A protein and the small-molecule ligand that binds it are described below.
Small molecule (SMILES): Nc1ncnc2c1ncn2[C@@H]1O[C@H](COP(=O)(O)OP(=O)(O)OP(O)(O)=S)[C@@H](O)[C@H]1O

Binding-site contacts:
Ligand atom O2B contacts residue GLY250 of chain 1.D at 2.5 Å (h-bond).
Ligand atom O1A contacts residue LEU253 of chain 1.D at 3.5 Å (h-bond).
Ligand atom O3B contacts residue LYS251 of chain 1.D at 3.7 Å.
Ligand atom O1B contacts residue MG1 of chain 1.U at 2.9 Å.
Ligand atom PG contacts residue GLY248 of chain 1.D at 3.6 Å.
Ligand atom N6 contacts residue ILE206 of chain 1.D at 3.4 Å.
Ligand atom N7 contacts residue GLY250 of chain 1.D at 3.4 Å (h-bond).
Ligand atom O2B contacts residue LYS251 of chain 1.D at 3.0 Å (salt-bridge).
Ligand atom C8 contacts residue GLY250 of chain 1.D at 3.7 Å.
Ligand atom O2B contacts residue GLY248 of chain 1.D at 3.2 Å.
Ligand atom S1G contacts residue ASN348 of chain 1.D at 3.1 Å (h-bond).
Ligand atom N6 contacts residue GLY207 of chain 1.D at 2.8 Å (h-bond).
Ligand atom O1B contacts residue LYS251 of chain 1.D at 3.7 Å.
Ligand atom N7 contacts residue THR249 of chain 1.D at 3.5 Å.
Ligand atom O3B contacts residue PRO247 of chain 1.D at 3.5 Å.
Ligand atom C8 contacts residue GLY248 of chain 1.D at 3.6 Å.
Ligand atom O2G contacts residue PRO247 of chain 1.D at 3.5 Å.
Ligand atom O2A contacts residue LYS251 of chain 1.D at 3.5 Å (salt-bridge).
Ligand atom O2B contacts residue THR249 of chain 1.D at 2.8 Å (h-bond).
Ligand atom N1 contacts residue GLY207 of chain 1.D at 3.2 Å (h-bond).
Ligand atom O2A contacts residue GLY250 of chain 1.D at 2.4 Å.
Ligand atom N7 contacts residue GLY408 of chain 1.D at 3.5 Å.
Ligand atom O2G contacts residue ARG359 of chain 1.C at 3.2 Å.
Ligand atom C2 contacts residue ASP205 of chain 1.D at 3.2 Å.
Ligand atom S1G contacts residue LYS251 of chain 1.D at 3.5 Å (salt-bridge).
Ligand atom PB contacts residue GLY248 of chain 1.D at 3.6 Å.
Ligand atom C5' contacts residue ALA409 of chain 1.D at 3.6 Å (hydrophobic).
Ligand atom O4' contacts residue ALA409 of chain 1.D at 3.5 Å.
Ligand atom N3 contacts residue HIS384 of chain 1.D at 3.7 Å.
Ligand atom C8 contacts residue GLY408 of chain 1.D at 3.6 Å.
Ligand atom O1A contacts residue THR252 of chain 1.D at 3.3 Å.
Ligand atom O2G contacts residue GLY248 of chain 1.D at 3.5 Å (h-bond).
Ligand atom O3B contacts residue GLY248 of chain 1.D at 2.5 Å (h-bond).
Ligand atom O1B contacts residue THR252 of chain 1.D at 3.0 Å (h-bond).
Ligand atom PG contacts residue MG1 of chain 1.U at 3.6 Å.
Ligand atom O2A contacts residue THR249 of chain 1.D at 3.7 Å.
Ligand atom C6 contacts residue GLY207 of chain 1.D at 3.4 Å.
Ligand atom C6 contacts residue ILE206 of chain 1.D at 3.5 Å (hydrophobic).
Ligand atom O3G contacts residue MG1 of chain 1.U at 2.5 Å.
Ligand atom O4' contacts residue GLY408 of chain 1.D at 3.7 Å.

Sequence of chain 1.C:
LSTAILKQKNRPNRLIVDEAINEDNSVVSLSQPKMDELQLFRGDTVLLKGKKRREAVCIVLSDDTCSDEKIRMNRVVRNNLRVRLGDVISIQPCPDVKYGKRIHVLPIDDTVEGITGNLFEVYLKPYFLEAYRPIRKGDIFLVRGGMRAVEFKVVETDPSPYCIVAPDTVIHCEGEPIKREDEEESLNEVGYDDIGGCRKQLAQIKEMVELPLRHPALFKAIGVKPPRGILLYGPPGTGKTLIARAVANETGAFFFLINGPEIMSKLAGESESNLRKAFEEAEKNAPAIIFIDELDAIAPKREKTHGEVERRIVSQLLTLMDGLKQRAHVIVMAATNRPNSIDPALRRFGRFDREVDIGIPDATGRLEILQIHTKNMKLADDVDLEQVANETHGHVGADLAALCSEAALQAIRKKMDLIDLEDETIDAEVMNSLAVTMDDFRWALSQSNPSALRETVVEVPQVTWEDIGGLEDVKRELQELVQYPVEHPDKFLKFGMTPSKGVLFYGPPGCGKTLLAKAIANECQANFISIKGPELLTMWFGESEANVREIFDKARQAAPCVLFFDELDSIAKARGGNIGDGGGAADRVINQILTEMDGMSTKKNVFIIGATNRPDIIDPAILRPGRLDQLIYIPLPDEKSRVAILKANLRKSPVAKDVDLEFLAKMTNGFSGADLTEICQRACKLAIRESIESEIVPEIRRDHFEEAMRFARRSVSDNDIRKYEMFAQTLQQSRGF

Sequence of chain 1.D:
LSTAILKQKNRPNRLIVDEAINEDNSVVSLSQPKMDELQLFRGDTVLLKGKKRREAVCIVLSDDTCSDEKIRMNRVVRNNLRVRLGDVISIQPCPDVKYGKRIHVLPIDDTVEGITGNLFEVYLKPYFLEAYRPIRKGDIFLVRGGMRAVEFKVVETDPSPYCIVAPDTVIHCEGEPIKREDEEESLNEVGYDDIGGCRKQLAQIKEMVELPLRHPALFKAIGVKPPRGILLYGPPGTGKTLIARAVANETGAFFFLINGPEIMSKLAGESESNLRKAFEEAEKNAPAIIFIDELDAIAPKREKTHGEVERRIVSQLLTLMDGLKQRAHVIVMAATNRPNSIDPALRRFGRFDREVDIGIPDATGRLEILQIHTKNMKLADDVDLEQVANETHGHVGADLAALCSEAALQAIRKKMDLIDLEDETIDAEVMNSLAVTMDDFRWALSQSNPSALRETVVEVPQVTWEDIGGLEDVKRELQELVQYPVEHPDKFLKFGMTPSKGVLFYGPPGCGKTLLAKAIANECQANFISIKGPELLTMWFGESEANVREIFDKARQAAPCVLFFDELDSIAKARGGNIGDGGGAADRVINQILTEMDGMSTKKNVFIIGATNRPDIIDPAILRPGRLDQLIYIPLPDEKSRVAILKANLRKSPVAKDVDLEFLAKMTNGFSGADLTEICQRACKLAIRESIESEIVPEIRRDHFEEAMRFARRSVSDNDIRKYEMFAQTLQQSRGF